Sequence of chain 28.B:
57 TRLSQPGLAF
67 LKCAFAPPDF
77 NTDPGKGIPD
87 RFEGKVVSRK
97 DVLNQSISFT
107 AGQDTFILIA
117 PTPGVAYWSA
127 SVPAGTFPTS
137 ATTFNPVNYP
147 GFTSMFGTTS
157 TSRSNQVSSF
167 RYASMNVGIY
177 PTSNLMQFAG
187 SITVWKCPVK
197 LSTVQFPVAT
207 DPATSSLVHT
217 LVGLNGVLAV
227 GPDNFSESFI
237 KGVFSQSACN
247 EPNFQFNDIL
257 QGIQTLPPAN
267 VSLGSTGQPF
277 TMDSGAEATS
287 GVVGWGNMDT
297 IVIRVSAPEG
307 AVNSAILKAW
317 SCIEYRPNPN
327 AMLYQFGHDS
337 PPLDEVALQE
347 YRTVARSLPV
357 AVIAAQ

Binding-site contacts:
Ligand atom CG2 contacts residue PHE76 of chain 28.B at 3.8 Å (hydrophobic).

This protein binds this small molecule.
Small molecule (SMILES): CC(C)[C@H](NC(=O)[C@H](CCCN=C(N)N)NC(=O)[C@@H](N)CCC(=O)O)C(=O)N[C@H](C=O)CCCCN